Binding-site contacts:
Ligand atom C22 contacts residue THR65 of chain 1.A at 3.4 Å.
Ligand atom C5 contacts residue LEU105 of chain 1.A at 3.8 Å (hydrophobic).
Ligand atom C16 contacts residue HIS241 of chain 1.A at 4.1 Å.
Ligand atom O25 contacts residue LEU242 of chain 1.A at 3.0 Å.
Ligand atom C3 contacts residue LEU105 of chain 1.A at 3.9 Å (hydrophobic).
Ligand atom C19 contacts residue PHE122 of chain 1.A at 3.9 Å (hydrophobic).
Ligand atom C2 contacts residue PHE122 of chain 1.A at 4.1 Å (hydrophobic).
Ligand atom C10 contacts residue LEU105 of chain 1.A at 3.8 Å (hydrophobic).
Ligand atom C19 contacts residue LEU109 of chain 1.A at 3.5 Å (hydrophobic).
Ligand atom C4 contacts residue LEU105 of chain 1.A at 3.6 Å (hydrophobic).
Ligand atom C4 contacts residue PHE122 of chain 1.A at 4.1 Å (hydrophobic).
Ligand atom O23 contacts residue ARG112 of chain 1.A at 3.3 Å (salt-bridge).
Ligand atom O23 contacts residue LEU105 of chain 1.A at 3.9 Å.
Ligand atom C2 contacts residue GLU71 of chain 1.A at 3.5 Å.
Ligand atom C18 contacts residue LEU242 of chain 1.A at 3.5 Å (hydrophobic).
Ligand atom O25 contacts residue GLY238 of chain 1.A at 3.1 Å (h-bond).
Ligand atom C2 contacts residue LEU105 of chain 1.A at 4.1 Å (hydrophobic).
Ligand atom C3 contacts residue GLU71 of chain 1.A at 3.3 Å.
Ligand atom C1 contacts residue ALA68 of chain 1.A at 3.8 Å (hydrophobic).
Ligand atom C6 contacts residue LEU105 of chain 1.A at 4.1 Å (hydrophobic).
Ligand atom C16 contacts residue GLY238 of chain 1.A at 4.1 Å.
Ligand atom O23 contacts residue GLU71 of chain 1.A at 2.6 Å (salt-bridge).
Ligand atom C19 contacts residue LEU146 of chain 1.A at 3.9 Å (hydrophobic).
Ligand atom O23 contacts residue LEU67 of chain 1.A at 4.1 Å.
Ligand atom C17 contacts residue GLY238 of chain 1.A at 3.8 Å.
Ligand atom C6 contacts residue MET106 of chain 1.A at 4.1 Å (hydrophobic).
Ligand atom C14 contacts residue MET102 of chain 1.A at 4.2 Å (hydrophobic).
Ligand atom C17 contacts residue LEU242 of chain 1.A at 3.6 Å (hydrophobic).
Ligand atom C12 contacts residue VAL253 of chain 1.A at 4.1 Å (hydrophobic).
Ligand atom C22 contacts residue LEU64 of chain 1.A at 3.4 Å (hydrophobic).
Ligand atom C2 contacts residue ALA68 of chain 1.A at 4.1 Å (hydrophobic).
Ligand atom C19 contacts residue ILE142 of chain 1.A at 4.2 Å (hydrophobic).
Ligand atom C20 contacts residue PHE122 of chain 1.A at 3.8 Å (hydrophobic).
Ligand atom C17 contacts residue HIS241 of chain 1.A at 4.1 Å.
Ligand atom O25 contacts residue HIS241 of chain 1.A at 3.3 Å (h-bond).
Ligand atom C1 contacts residue LEU105 of chain 1.A at 4.0 Å (hydrophobic).
Ligand atom C1 contacts residue LEU64 of chain 1.A at 4.2 Å (hydrophobic).
Ligand atom C3 contacts residue PHE122 of chain 1.A at 4.0 Å (hydrophobic).
Ligand atom C21 contacts residue LEU64 of chain 1.A at 3.6 Å (hydrophobic).
Ligand atom O23 contacts residue PHE122 of chain 1.A at 4.2 Å.

The small molecule below binds the protein below.
Small molecule (SMILES): CC[C@@H]1Cc2cc(O)ccc2C2=C1c1ccc(O)cc1C[C@H]2CC

Sequence of chain 1.A:
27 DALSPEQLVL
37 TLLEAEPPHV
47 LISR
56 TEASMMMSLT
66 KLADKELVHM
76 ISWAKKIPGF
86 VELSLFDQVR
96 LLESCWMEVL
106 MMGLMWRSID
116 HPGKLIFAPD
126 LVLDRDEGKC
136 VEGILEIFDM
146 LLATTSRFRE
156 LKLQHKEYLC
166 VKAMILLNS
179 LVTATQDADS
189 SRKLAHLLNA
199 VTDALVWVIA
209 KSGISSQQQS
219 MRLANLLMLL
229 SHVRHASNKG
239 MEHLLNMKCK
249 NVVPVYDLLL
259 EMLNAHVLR